A protein and the small-molecule ligand that binds it are described below.
Small molecule (SMILES): NS(=O)(=O)c1c(F)c(F)c(S(=O)(=O)CCO)c(N[C@H]2CCCc3ccccc32)c1F

Sequence of chain 1.A:
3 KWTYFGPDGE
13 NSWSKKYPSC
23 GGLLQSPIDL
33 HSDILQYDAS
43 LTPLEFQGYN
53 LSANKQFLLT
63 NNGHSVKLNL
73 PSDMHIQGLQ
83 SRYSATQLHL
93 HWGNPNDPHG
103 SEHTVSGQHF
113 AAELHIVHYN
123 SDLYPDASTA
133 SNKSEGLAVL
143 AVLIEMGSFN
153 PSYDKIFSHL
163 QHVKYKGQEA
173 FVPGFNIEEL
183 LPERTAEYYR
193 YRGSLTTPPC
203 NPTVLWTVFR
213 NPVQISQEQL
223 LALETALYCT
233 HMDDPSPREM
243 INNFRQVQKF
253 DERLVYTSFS

Binding-site contacts:
Ligand atom N29 contacts residue HIS91 of chain 1.A at 3.4 Å (h-bond).
Ligand atom N29 contacts residue ZN1 of chain 1.E at 1.9 Å.
Ligand atom C25 contacts residue ALA129 of chain 1.A at 3.6 Å (hydrophobic).
Ligand atom O13 contacts residue HIS91 of chain 1.A at 3.3 Å.
Ligand atom C8 contacts residue THR199 of chain 1.A at 3.7 Å.
Ligand atom O13 contacts residue GLN89 of chain 1.A at 3.1 Å (h-bond).
Ligand atom C12 contacts residue ASN64 of chain 1.A at 2.9 Å.
Ligand atom N29 contacts residue HIS117 of chain 1.A at 3.1 Å (h-bond).
Ligand atom C12 contacts residue LYS69 of chain 1.A at 3.5 Å.
Ligand atom O30 contacts residue HIS91 of chain 1.A at 3.3 Å.
Ligand atom F5 contacts residue THR199 of chain 1.A at 3.2 Å.
Ligand atom F5 contacts residue ZN1 of chain 1.E at 2.9 Å.
Ligand atom C4 contacts residue THR199 of chain 1.A at 3.5 Å.
Ligand atom S2 contacts residue ZN1 of chain 1.E at 3.0 Å.
Ligand atom C4 contacts residue ZN1 of chain 1.E at 3.6 Å.
Ligand atom O30 contacts residue VAL119 of chain 1.A at 3.7 Å.
Ligand atom F7 contacts residue THR199 of chain 1.A at 3.6 Å.
Ligand atom C11 contacts residue ASN64 of chain 1.A at 2.4 Å.
Ligand atom S2 contacts residue THR198 of chain 1.A at 3.8 Å.
Ligand atom F5 contacts residue HIS91 of chain 1.A at 3.2 Å.
Ligand atom C4 contacts residue HIS91 of chain 1.A at 3.4 Å.
Ligand atom O30 contacts residue HIS117 of chain 1.A at 3.8 Å.
Ligand atom F5 contacts residue HIS93 of chain 1.A at 3.0 Å.
Ligand atom C15 contacts residue GLN89 of chain 1.A at 3.8 Å.
Ligand atom C3 contacts residue ZN1 of chain 1.E at 3.6 Å.
Ligand atom O13 contacts residue LYS69 of chain 1.A at 3.8 Å.
Ligand atom N29 contacts residue HIS93 of chain 1.A at 3.3 Å (h-bond).
Ligand atom O30 contacts residue ZN1 of chain 1.E at 3.2 Å.
Ligand atom C12 contacts residue GLN89 of chain 1.A at 3.1 Å.
Ligand atom N16 contacts residue GLN89 of chain 1.A at 3.7 Å.
Ligand atom F28 contacts residue LEU197 of chain 1.A at 3.2 Å.
Ligand atom O1 contacts residue LEU197 of chain 1.A at 3.3 Å.
Ligand atom N29 contacts residue GLU104 of chain 1.A at 3.6 Å (salt-bridge).
Ligand atom O1 contacts residue THR198 of chain 1.A at 2.9 Å (h-bond).
Ligand atom N29 contacts residue THR198 of chain 1.A at 2.6 Å (h-bond).
Ligand atom C24 contacts residue ALA129 of chain 1.A at 3.8 Å (hydrophobic).
Ligand atom S2 contacts residue HIS91 of chain 1.A at 3.7 Å.
Ligand atom C3 contacts residue HIS91 of chain 1.A at 3.4 Å.
Ligand atom C6 contacts residue THR199 of chain 1.A at 3.5 Å.
Ligand atom C25 contacts residue SER130 of chain 1.A at 3.7 Å.